Sequence of chain 1.F:
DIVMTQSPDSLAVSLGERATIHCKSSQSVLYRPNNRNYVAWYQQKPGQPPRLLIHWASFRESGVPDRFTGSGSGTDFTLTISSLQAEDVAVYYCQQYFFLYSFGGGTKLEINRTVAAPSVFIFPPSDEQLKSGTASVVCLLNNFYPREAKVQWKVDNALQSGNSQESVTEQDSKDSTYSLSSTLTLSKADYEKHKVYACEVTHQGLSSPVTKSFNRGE

A small-molecule ligand and the protein it binds are described below.
Small molecule (SMILES): CC(=O)N[C@H]1[C@H](O[C@H]2[C@H](O)[C@@H](NC(C)=O)CO[C@@H]2CO)O[C@H](CO)[C@@H](O[C@H]2O[C@H](CO[C@H]3O[C@H](CO[C@H]4O[C@H](CO)[C@@H](O)[C@H](O)[C@@H]4O)[C@@H](O)[C@H](O[C@H]4O[C@H](CO)[C@@H](O)[C@H](O)[C@@H]4O)[C@@H]3O)[C@@H](O)[C@H](O[C@H]3O[C@H](CO)[C@@H](O)[C@H](O)[C@@H]3O[C@H]3O[C@H](CO)[C@@H](O)[C@H](O)[C@@H]3O[C@H]3O[C@H](CO)[C@@H](O)[C@H](O)[C@@H]3O)[C@@H]2O)[C@@H]1O

Binding-site contacts:
Ligand atom O6 contacts residue LEU149 of chain 1.D at 3.3 Å.
Ligand atom O6 contacts residue GLN107 of chain 1.E at 2.7 Å (h-bond).
Ligand atom O2 contacts residue GLN27 of chain 1.F at 3.2 Å (h-bond).
Ligand atom O5 contacts residue ASN300 of chain 1.D at 2.3 Å (h-bond).
Ligand atom C2 contacts residue TYR105 of chain 1.E at 3.7 Å (hydrophobic).
Ligand atom C2 contacts residue ASN300 of chain 1.D at 2.4 Å.
Ligand atom O3 contacts residue LYS65 of chain 1.E at 2.8 Å (salt-bridge).
Ligand atom O6 contacts residue PHE99 of chain 1.F at 3.5 Å.
Ligand atom C7 contacts residue ASN300 of chain 1.D at 3.5 Å.
Ligand atom C1 contacts residue ASN300 of chain 1.D at 1.4 Å.
Ligand atom C2 contacts residue GLN27 of chain 1.F at 3.5 Å.
Ligand atom O6 contacts residue SER175 of chain 1.D at 3.3 Å (h-bond).
Ligand atom O7 contacts residue ASN300 of chain 1.D at 3.6 Å (h-bond).
Ligand atom O2 contacts residue ASP1 of chain 1.F at 3.0 Å (salt-bridge).
Ligand atom O6 contacts residue ASP1 of chain 1.F at 2.5 Å (salt-bridge).
Ligand atom C3 contacts residue TYR105 of chain 1.E at 3.3 Å (hydrophobic).
Ligand atom O5 contacts residue PHE99 of chain 1.F at 3.5 Å.
Ligand atom N2 contacts residue LEU106 of chain 1.E at 3.2 Å.
Ligand atom O2 contacts residue ASP59 of chain 1.E at 3.5 Å (salt-bridge).
Ligand atom N2 contacts residue TYR105 of chain 1.E at 3.0 Å (h-bond).
Ligand atom O5 contacts residue TYR105 of chain 1.E at 3.4 Å.
Ligand atom C6 contacts residue TYR105 of chain 1.E at 3.4 Å (hydrophobic).
Ligand atom C4 contacts residue ASP59 of chain 1.E at 3.4 Å.
Ligand atom O3 contacts residue ASP59 of chain 1.E at 2.8 Å (salt-bridge).
Ligand atom C5 contacts residue ASN300 of chain 1.D at 3.6 Å.
Ligand atom C6 contacts residue TYR31 of chain 1.F at 3.7 Å (hydrophobic).
Ligand atom C6 contacts residue PHE99 of chain 1.F at 3.5 Å (hydrophobic).
Ligand atom O4 contacts residue LEU100 of chain 1.F at 3.6 Å.
Ligand atom O7 contacts residue TYR31 of chain 1.F at 3.6 Å.
Ligand atom O5 contacts residue ASP1 of chain 1.F at 3.5 Å (salt-bridge).
Ligand atom N2 contacts residue ASN300 of chain 1.D at 2.9 Å (h-bond).
Ligand atom O4 contacts residue ASP59 of chain 1.E at 2.8 Å (salt-bridge).
Ligand atom C3 contacts residue LYS65 of chain 1.E at 3.6 Å.
Ligand atom C5 contacts residue TYR31 of chain 1.F at 3.3 Å (hydrophobic).
Ligand atom O2 contacts residue LYS65 of chain 1.E at 2.9 Å (salt-bridge).
Ligand atom O4 contacts residue PHE99 of chain 1.F at 3.4 Å.
Ligand atom O5 contacts residue SER175 of chain 1.D at 2.9 Å (h-bond).
Ligand atom O5 contacts residue TYR105 of chain 1.E at 3.6 Å.
Ligand atom C6 contacts residue SER175 of chain 1.D at 3.5 Å.
Ligand atom C3 contacts residue ASP59 of chain 1.E at 3.6 Å.

Sequence of chain 1.D:
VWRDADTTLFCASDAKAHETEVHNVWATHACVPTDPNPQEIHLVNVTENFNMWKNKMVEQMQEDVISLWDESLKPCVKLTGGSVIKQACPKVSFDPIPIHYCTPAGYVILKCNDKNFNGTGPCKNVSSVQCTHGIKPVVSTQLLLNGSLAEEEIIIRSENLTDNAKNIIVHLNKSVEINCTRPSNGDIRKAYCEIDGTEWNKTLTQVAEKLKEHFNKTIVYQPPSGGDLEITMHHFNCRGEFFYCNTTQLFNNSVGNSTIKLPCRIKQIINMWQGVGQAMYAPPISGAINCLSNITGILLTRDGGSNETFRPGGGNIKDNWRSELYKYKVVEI

Sequence of chain 1.E:
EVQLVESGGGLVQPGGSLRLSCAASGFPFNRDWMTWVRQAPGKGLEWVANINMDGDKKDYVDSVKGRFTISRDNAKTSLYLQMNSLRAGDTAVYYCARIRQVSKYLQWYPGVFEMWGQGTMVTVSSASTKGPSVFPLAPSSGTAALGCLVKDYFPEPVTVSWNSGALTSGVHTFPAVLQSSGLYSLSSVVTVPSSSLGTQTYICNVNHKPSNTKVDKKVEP